The protein below binds the small molecule below.
Small molecule (SMILES): O=C(O)/C=C/c1ccc(O)cc1O

Sequence of chain 2.A:
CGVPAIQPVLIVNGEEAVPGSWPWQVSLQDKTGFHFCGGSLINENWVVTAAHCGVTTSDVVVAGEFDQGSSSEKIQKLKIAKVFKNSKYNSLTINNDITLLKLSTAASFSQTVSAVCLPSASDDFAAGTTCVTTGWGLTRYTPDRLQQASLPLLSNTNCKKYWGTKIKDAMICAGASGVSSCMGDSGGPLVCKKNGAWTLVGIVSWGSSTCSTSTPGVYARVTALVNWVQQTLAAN

Binding-site contacts:
Ligand atom CE1 contacts residue GLY216 of chain 2.A at 3.6 Å.
Ligand atom CD1 contacts residue CYS191 of chain 2.A at 4.2 Å (hydrophobic).
Ligand atom CD2 contacts residue CYS191 of chain 2.A at 4.0 Å (hydrophobic).
Ligand atom OH1 contacts residue SER190 of chain 2.A at 4.2 Å.
Ligand atom CD1 contacts residue SER190 of chain 2.A at 3.8 Å.
Ligand atom C2 contacts residue SER195 of chain 2.A at 1.3 Å.
Ligand atom CZ contacts residue TRP215 of chain 2.A at 4.2 Å (hydrophobic).
Ligand atom C2 contacts residue HIS57 of chain 2.A at 3.8 Å.
Ligand atom O2 contacts residue GLY193 of chain 2.A at 3.0 Å (h-bond).
Ligand atom O2 contacts residue MET192 of chain 2.A at 3.8 Å.
Ligand atom CA2 contacts residue SER195 of chain 2.A at 2.3 Å.
Ligand atom OH2 contacts residue TRP215 of chain 2.A at 4.1 Å.
Ligand atom CZ contacts residue GLY216 of chain 2.A at 3.4 Å.
Ligand atom OH2 contacts residue VAL213 of chain 2.A at 3.2 Å.
Ligand atom CB2 contacts residue MET192 of chain 2.A at 4.0 Å (hydrophobic).
Ligand atom CG contacts residue MET192 of chain 2.A at 4.0 Å (hydrophobic).
Ligand atom CD2 contacts residue MET192 of chain 2.A at 3.9 Å (hydrophobic).
Ligand atom CE2 contacts residue MET192 of chain 2.A at 4.2 Å (hydrophobic).
Ligand atom CE2 contacts residue GLY216 of chain 2.A at 4.0 Å.
Ligand atom O2 contacts residue SER195 of chain 2.A at 2.3 Å (h-bond).
Ligand atom OH1 contacts residue GLY216 of chain 2.A at 2.8 Å.
Ligand atom OH1 contacts residue SER217 of chain 2.A at 2.4 Å (h-bond).
Ligand atom C2 contacts residue MET192 of chain 2.A at 4.2 Å (hydrophobic).
Ligand atom CA2 contacts residue MET192 of chain 2.A at 3.9 Å (hydrophobic).
Ligand atom CB2 contacts residue CYS191 of chain 2.A at 3.5 Å (hydrophobic).
Ligand atom CD1 contacts residue GLY216 of chain 2.A at 4.0 Å.
Ligand atom CE1 contacts residue TRP215 of chain 2.A at 3.7 Å (hydrophobic).
Ligand atom C2 contacts residue GLY193 of chain 2.A at 3.9 Å.
Ligand atom OH2 contacts residue SER190 of chain 2.A at 3.5 Å.
Ligand atom CE2 contacts residue CYS220 of chain 2.A at 3.9 Å (hydrophobic).
Ligand atom CZ contacts residue SER217 of chain 2.A at 3.1 Å.
Ligand atom O2 contacts residue ASP194 of chain 2.A at 4.0 Å.
Ligand atom CA2 contacts residue CYS191 of chain 2.A at 4.0 Å (hydrophobic).
Ligand atom CZ contacts residue SER190 of chain 2.A at 3.9 Å.
Ligand atom CE2 contacts residue SER217 of chain 2.A at 3.0 Å.
Ligand atom CE1 contacts residue SER190 of chain 2.A at 3.5 Å.
Ligand atom OH1 contacts residue CYS220 of chain 2.A at 3.9 Å.
Ligand atom CD1 contacts residue TRP215 of chain 2.A at 3.9 Å (hydrophobic).
Ligand atom CB2 contacts residue SER195 of chain 2.A at 2.9 Å.
Ligand atom CG contacts residue CYS191 of chain 2.A at 3.8 Å (hydrophobic).